Sequence of chain 1.C:
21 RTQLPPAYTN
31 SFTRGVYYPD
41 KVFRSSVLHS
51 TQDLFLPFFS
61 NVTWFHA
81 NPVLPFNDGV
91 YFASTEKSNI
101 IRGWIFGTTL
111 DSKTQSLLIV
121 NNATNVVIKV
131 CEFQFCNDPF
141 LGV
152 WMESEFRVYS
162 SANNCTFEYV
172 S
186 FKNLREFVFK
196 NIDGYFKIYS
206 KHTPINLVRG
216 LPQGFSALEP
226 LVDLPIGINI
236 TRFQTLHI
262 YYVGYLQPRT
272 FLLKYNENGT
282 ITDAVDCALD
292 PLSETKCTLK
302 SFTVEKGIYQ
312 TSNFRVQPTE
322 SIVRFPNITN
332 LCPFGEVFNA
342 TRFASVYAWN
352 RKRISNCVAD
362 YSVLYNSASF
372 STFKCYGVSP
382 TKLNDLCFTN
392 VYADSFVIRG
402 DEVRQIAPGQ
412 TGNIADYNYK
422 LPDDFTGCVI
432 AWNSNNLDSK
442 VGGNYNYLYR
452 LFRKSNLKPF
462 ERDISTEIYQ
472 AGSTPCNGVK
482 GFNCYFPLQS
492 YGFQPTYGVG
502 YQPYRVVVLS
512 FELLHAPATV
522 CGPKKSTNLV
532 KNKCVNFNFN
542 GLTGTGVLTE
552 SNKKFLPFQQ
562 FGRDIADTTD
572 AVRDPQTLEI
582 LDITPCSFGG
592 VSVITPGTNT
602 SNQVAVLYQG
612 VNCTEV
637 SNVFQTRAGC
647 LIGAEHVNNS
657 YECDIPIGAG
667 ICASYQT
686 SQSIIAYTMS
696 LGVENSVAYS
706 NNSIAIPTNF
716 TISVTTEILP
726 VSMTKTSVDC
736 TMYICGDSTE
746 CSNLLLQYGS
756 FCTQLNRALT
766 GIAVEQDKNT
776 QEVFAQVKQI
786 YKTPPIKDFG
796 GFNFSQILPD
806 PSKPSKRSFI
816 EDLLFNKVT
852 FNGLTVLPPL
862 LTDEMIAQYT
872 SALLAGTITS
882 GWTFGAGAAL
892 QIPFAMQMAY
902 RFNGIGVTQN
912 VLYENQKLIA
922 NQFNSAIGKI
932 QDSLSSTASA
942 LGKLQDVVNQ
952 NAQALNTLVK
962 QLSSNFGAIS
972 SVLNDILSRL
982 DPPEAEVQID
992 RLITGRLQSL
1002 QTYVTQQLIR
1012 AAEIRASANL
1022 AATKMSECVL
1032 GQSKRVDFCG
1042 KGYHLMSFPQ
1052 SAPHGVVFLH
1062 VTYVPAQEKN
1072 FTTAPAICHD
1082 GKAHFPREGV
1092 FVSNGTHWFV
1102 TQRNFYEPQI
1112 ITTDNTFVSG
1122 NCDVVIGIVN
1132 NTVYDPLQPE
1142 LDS

A protein and the small-molecule ligand that binds it are described below.
Small molecule (SMILES): CC(=O)N[C@H]1[C@H](O[C@H]2[C@H](O)[C@@H](NC(C)=O)CO[C@@H]2CO)O[C@H](CO)[C@@H](O)[C@@H]1O

Binding-site contacts:
Ligand atom N2 contacts residue ASN1095 of chain 1.C at 2.8 Å (h-bond).
Ligand atom C7 contacts residue HIS1098 of chain 1.C at 4.2 Å.
Ligand atom C7 contacts residue ASN1095 of chain 1.C at 3.5 Å.
Ligand atom C5 contacts residue PHE1100 of chain 1.C at 4.0 Å (hydrophobic).
Ligand atom C4 contacts residue ASN1095 of chain 1.C at 4.2 Å.
Ligand atom C2 contacts residue THR1097 of chain 1.C at 4.0 Å.
Ligand atom O5 contacts residue ASN1095 of chain 1.C at 2.4 Å (h-bond).
Ligand atom C1 contacts residue THR1097 of chain 1.C at 3.6 Å.
Ligand atom C3 contacts residue THR1097 of chain 1.C at 4.0 Å.
Ligand atom C2 contacts residue ASN1095 of chain 1.C at 2.4 Å.
Ligand atom O7 contacts residue HIS1098 of chain 1.C at 3.5 Å (h-bond).
Ligand atom C6 contacts residue PHE1100 of chain 1.C at 3.6 Å (hydrophobic).
Ligand atom C3 contacts residue ASN1095 of chain 1.C at 3.8 Å.
Ligand atom C1 contacts residue ASN1095 of chain 1.C at 1.4 Å.
Ligand atom C5 contacts residue HIS1098 of chain 1.C at 4.2 Å.
Ligand atom C8 contacts residue ASN1095 of chain 1.C at 4.4 Å.
Ligand atom C8 contacts residue HIS1098 of chain 1.C at 4.2 Å.
Ligand atom C5 contacts residue THR1097 of chain 1.C at 4.5 Å.
Ligand atom C5 contacts residue ASN1095 of chain 1.C at 3.7 Å.
Ligand atom O5 contacts residue PHE1100 of chain 1.C at 3.8 Å.
Ligand atom N2 contacts residue THR1097 of chain 1.C at 3.8 Å.
Ligand atom O5 contacts residue THR1097 of chain 1.C at 4.5 Å.
Ligand atom O7 contacts residue ASN1095 of chain 1.C at 3.7 Å.